Sequence of chain 1.A:
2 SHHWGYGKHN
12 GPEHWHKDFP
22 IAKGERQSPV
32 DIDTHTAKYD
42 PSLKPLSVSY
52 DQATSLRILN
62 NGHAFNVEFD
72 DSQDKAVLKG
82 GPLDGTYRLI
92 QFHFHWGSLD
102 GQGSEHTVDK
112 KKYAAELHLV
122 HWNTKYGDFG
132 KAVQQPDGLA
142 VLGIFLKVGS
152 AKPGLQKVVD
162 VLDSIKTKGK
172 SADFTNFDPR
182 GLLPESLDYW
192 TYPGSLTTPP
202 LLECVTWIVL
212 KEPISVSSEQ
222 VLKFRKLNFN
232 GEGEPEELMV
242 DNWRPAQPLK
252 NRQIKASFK

This protein binds this small molecule.
Small molecule (SMILES): Nc1nc(Cl)nc2c1ncn2[C@@H]1O[C@H](COS(N)(=O)=O)[C@@H](O)[C@H]1O

Binding-site contacts:
Ligand atom O14 contacts residue ZN1 of chain 1.B at 3.2 Å.
Ligand atom O10 contacts residue LEU197 of chain 1.A at 3.8 Å.
Ligand atom C23 contacts residue PRO201 of chain 1.A at 3.5 Å (hydrophobic).
Ligand atom C4 contacts residue GLN92 of chain 1.A at 3.5 Å.
Ligand atom CL contacts residue VAL134 of chain 1.A at 3.4 Å.
Ligand atom O15 contacts residue LEU197 of chain 1.A at 3.7 Å.
Ligand atom O6 contacts residue GLN92 of chain 1.A at 2.5 Å (h-bond).
Ligand atom O14 contacts residue VAL121 of chain 1.A at 3.7 Å.
Ligand atom S11 contacts residue ZN1 of chain 1.B at 3.1 Å.
Ligand atom N28 contacts residue PHE130 of chain 1.A at 3.5 Å.
Ligand atom N13 contacts residue THR198 of chain 1.A at 2.7 Å (h-bond).
Ligand atom C19 contacts residue THR199 of chain 1.A at 4.0 Å.
Ligand atom O14 contacts residue HIS94 of chain 1.A at 3.2 Å.
Ligand atom N20 contacts residue PRO201 of chain 1.A at 3.9 Å.
Ligand atom S11 contacts residue THR198 of chain 1.A at 3.8 Å.
Ligand atom O10 contacts residue THR198 of chain 1.A at 3.7 Å.
Ligand atom O12 contacts residue TRP208 of chain 1.A at 3.6 Å.
Ligand atom CL contacts residue PHE130 of chain 1.A at 3.8 Å.
Ligand atom O12 contacts residue LEU197 of chain 1.A at 3.3 Å.
Ligand atom O1 contacts residue PHE130 of chain 1.A at 3.9 Å.
Ligand atom C2 contacts residue GLN92 of chain 1.A at 3.4 Å.
Ligand atom S11 contacts residue HIS94 of chain 1.A at 4.0 Å.
Ligand atom N13 contacts residue HIS119 of chain 1.A at 3.3 Å (h-bond).
Ligand atom S11 contacts residue HIS119 of chain 1.A at 4.1 Å.
Ligand atom N25 contacts residue PRO201 of chain 1.A at 3.9 Å.
Ligand atom N13 contacts residue ZN1 of chain 1.B at 1.9 Å.
Ligand atom O6 contacts residue HIS94 of chain 1.A at 3.2 Å.
Ligand atom O1 contacts residue GLN92 of chain 1.A at 2.9 Å (h-bond).
Ligand atom O12 contacts residue THR198 of chain 1.A at 2.9 Å (h-bond).
Ligand atom N13 contacts residue HIS96 of chain 1.A at 3.2 Å (h-bond).
Ligand atom C22 contacts residue PRO201 of chain 1.A at 3.5 Å (hydrophobic).
Ligand atom N20 contacts residue PRO200 of chain 1.A at 3.6 Å.
Ligand atom N13 contacts residue HIS94 of chain 1.A at 3.3 Å (h-bond).
Ligand atom N13 contacts residue GLU106 of chain 1.A at 4.0 Å.
Ligand atom C19 contacts residue PRO200 of chain 1.A at 4.0 Å (hydrophobic).
Ligand atom C21 contacts residue PRO201 of chain 1.A at 4.0 Å (hydrophobic).
Ligand atom N24 contacts residue PRO201 of chain 1.A at 3.8 Å.
Ligand atom O14 contacts residue HIS119 of chain 1.A at 4.0 Å.
Ligand atom O10 contacts residue THR199 of chain 1.A at 4.0 Å.
Ligand atom C9 contacts residue THR199 of chain 1.A at 3.4 Å.